Sequence of chain 1.A:
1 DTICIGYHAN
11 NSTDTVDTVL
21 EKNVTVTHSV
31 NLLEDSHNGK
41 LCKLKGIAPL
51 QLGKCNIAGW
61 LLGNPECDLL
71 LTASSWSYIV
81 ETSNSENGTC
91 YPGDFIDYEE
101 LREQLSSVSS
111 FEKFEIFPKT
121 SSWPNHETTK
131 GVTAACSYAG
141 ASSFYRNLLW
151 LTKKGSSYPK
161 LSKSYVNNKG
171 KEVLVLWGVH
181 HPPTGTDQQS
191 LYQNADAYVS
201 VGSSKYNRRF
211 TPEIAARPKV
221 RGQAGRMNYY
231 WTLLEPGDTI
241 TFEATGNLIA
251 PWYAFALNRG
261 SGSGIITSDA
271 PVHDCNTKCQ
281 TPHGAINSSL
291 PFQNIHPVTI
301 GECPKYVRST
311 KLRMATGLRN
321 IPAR

Binding-site contacts:
Ligand atom O10 contacts residue LEU191 of chain 1.A at 3.0 Å.
Ligand atom C10 contacts residue LYS130 of chain 1.A at 4.0 Å.
Ligand atom C11 contacts residue LYS130 of chain 1.A at 3.2 Å.
Ligand atom N5 contacts residue VAL132 of chain 1.A at 3.0 Å (h-bond).
Ligand atom O9 contacts residue GLY225 of chain 1.A at 4.0 Å.
Ligand atom N5 contacts residue TRP150 of chain 1.A at 4.1 Å.
Ligand atom C2 contacts residue GLN223 of chain 1.A at 3.9 Å.
Ligand atom C7 contacts residue TRP150 of chain 1.A at 3.8 Å (hydrophobic).
Ligand atom O8 contacts residue TRP150 of chain 1.A at 3.8 Å.
Ligand atom C1 contacts residue ALA134 of chain 1.A at 3.9 Å (hydrophobic).
Ligand atom C1 contacts residue GLN223 of chain 1.A at 3.2 Å.
Ligand atom C1 contacts residue THR133 of chain 1.A at 3.3 Å.
Ligand atom O7 contacts residue LEU191 of chain 1.A at 3.5 Å.
Ligand atom C10 contacts residue VAL132 of chain 1.A at 3.9 Å (hydrophobic).
Ligand atom O4 contacts residue GLN223 of chain 1.A at 3.2 Å (h-bond).
Ligand atom O1A contacts residue ALA134 of chain 1.A at 2.7 Å (h-bond).
Ligand atom O1A contacts residue THR133 of chain 1.A at 2.9 Å (h-bond).
Ligand atom C5 contacts residue VAL132 of chain 1.A at 3.7 Å (hydrophobic).
Ligand atom O1A contacts residue GLN223 of chain 1.A at 3.6 Å (h-bond).
Ligand atom O4 contacts residue VAL132 of chain 1.A at 3.8 Å.
Ligand atom O1B contacts residue GLN223 of chain 1.A at 2.7 Å (h-bond).
Ligand atom C9 contacts residue TYR91 of chain 1.A at 3.7 Å (hydrophobic).
Ligand atom C9 contacts residue LEU191 of chain 1.A at 3.4 Å (hydrophobic).
Ligand atom C10 contacts residue LEU191 of chain 1.A at 3.9 Å (hydrophobic).
Ligand atom C8 contacts residue TYR91 of chain 1.A at 3.7 Å (hydrophobic).
Ligand atom O9 contacts residue PRO183 of chain 1.A at 4.0 Å.
Ligand atom O1B contacts residue THR133 of chain 1.A at 2.8 Å (h-bond).
Ligand atom C9 contacts residue HIS180 of chain 1.A at 3.3 Å.
Ligand atom O9 contacts residue TYR91 of chain 1.A at 3.4 Å (h-bond).
Ligand atom C8 contacts residue GLN223 of chain 1.A at 4.1 Å.
Ligand atom C11 contacts residue TRP150 of chain 1.A at 4.0 Å (hydrophobic).
Ligand atom O3 contacts residue GLN223 of chain 1.A at 3.6 Å (h-bond).
Ligand atom O8 contacts residue GLN223 of chain 1.A at 3.2 Å (h-bond).
Ligand atom C4 contacts residue VAL132 of chain 1.A at 3.5 Å (hydrophobic).
Ligand atom C11 contacts residue VAL132 of chain 1.A at 3.9 Å (hydrophobic).
Ligand atom O6 contacts residue GLN223 of chain 1.A at 3.9 Å.
Ligand atom O1B contacts residue TYR91 of chain 1.A at 4.1 Å.
Ligand atom O8 contacts residue TYR91 of chain 1.A at 2.6 Å (h-bond).
Ligand atom C11 contacts residue GLY131 of chain 1.A at 4.0 Å.
Ligand atom O9 contacts residue HIS180 of chain 1.A at 3.1 Å (h-bond).

The small molecule below binds the protein below.
Small molecule (SMILES): CC(=O)N[C@H]1[C@H]([C@H](O)[C@H](O)CO)O[C@@](O[C@H]2[C@@H](O)[C@@H](CO)O[C@@H](O[C@H]3[C@H](O)[C@@H](NC(C)=O)CO[C@@H]3CO)[C@@H]2O)(C(=O)O)C[C@@H]1O